Sequence of chain 1.C:
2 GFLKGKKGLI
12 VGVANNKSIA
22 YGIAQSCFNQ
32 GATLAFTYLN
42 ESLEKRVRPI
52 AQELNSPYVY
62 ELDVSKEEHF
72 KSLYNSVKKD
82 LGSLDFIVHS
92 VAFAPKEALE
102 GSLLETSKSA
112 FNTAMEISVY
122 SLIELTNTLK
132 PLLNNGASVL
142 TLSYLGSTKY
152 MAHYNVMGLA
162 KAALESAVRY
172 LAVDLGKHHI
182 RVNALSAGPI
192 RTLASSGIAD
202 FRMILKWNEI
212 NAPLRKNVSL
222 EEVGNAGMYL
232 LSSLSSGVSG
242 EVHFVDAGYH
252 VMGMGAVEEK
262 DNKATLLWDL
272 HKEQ

A small-molecule ligand and the protein it binds are described below.
Small molecule (SMILES): Oc1cc(Cl)ccc1Oc1ccc(Cl)cc1Cl

Binding-site contacts:
Ligand atom O17 contacts residue NAD1 of chain 1.I at 2.6 Å (h-bond).
Ligand atom CL14 contacts residue NAD1 of chain 1.I at 3.8 Å.
Ligand atom C1 contacts residue NAD1 of chain 1.I at 3.4 Å.
Ligand atom C13 contacts residue ILE199 of chain 1.C at 4.2 Å (hydrophobic).
Ligand atom O17 contacts residue TYR155 of chain 1.C at 2.5 Å (h-bond).
Ligand atom C3 contacts residue ILE199 of chain 1.C at 4.1 Å (hydrophobic).
Ligand atom CL14 contacts residue PHE202 of chain 1.C at 3.8 Å.
Ligand atom CL16 contacts residue NAD1 of chain 1.I at 3.4 Å.
Ligand atom C6 contacts residue TYR155 of chain 1.C at 3.5 Å (hydrophobic).
Ligand atom C3 contacts residue PHE202 of chain 1.C at 3.8 Å (hydrophobic).
Ligand atom C10 contacts residue ALA195 of chain 1.C at 3.5 Å (hydrophobic).
Ligand atom CL14 contacts residue TYR145 of chain 1.C at 3.5 Å.
Ligand atom CL15 contacts residue ALA95 of chain 1.C at 3.2 Å.
Ligand atom C6 contacts residue NAD1 of chain 1.I at 3.5 Å.
Ligand atom C1 contacts residue TYR145 of chain 1.C at 3.8 Å (hydrophobic).
Ligand atom C4 contacts residue SER196 of chain 1.C at 3.9 Å.
Ligand atom C3 contacts residue NAD1 of chain 1.I at 3.3 Å.
Ligand atom CL16 contacts residue ALA93 of chain 1.C at 3.4 Å.
Ligand atom C8 contacts residue NAD1 of chain 1.I at 4.0 Å.
Ligand atom CL14 contacts residue PRO190 of chain 1.C at 4.1 Å.
Ligand atom C12 contacts residue LEU100 of chain 1.C at 3.3 Å (hydrophobic).
Ligand atom C11 contacts residue PHE94 of chain 1.C at 4.2 Å (hydrophobic).
Ligand atom CL16 contacts residue ALA195 of chain 1.C at 3.1 Å.
Ligand atom C2 contacts residue NAD1 of chain 1.I at 3.4 Å.
Ligand atom C3 contacts residue SER196 of chain 1.C at 3.9 Å.
Ligand atom CL15 contacts residue LEU100 of chain 1.C at 3.8 Å.
Ligand atom C10 contacts residue ALA93 of chain 1.C at 3.1 Å (hydrophobic).
Ligand atom C11 contacts residue LEU100 of chain 1.C at 4.0 Å (hydrophobic).
Ligand atom CL15 contacts residue PHE94 of chain 1.C at 3.7 Å.
Ligand atom C1 contacts residue TYR155 of chain 1.C at 3.6 Å (hydrophobic).
Ligand atom O17 contacts residue LYS162 of chain 1.C at 4.0 Å.
Ligand atom C8 contacts residue ALA195 of chain 1.C at 4.0 Å (hydrophobic).
Ligand atom O7 contacts residue NAD1 of chain 1.I at 3.1 Å.
Ligand atom C12 contacts residue MET158 of chain 1.C at 4.1 Å (hydrophobic).
Ligand atom C10 contacts residue PHE94 of chain 1.C at 4.0 Å (hydrophobic).
Ligand atom C9 contacts residue ALA195 of chain 1.C at 3.2 Å (hydrophobic).
Ligand atom C5 contacts residue NAD1 of chain 1.I at 3.4 Å.
Ligand atom C9 contacts residue ALA93 of chain 1.C at 3.5 Å (hydrophobic).
Ligand atom C4 contacts residue NAD1 of chain 1.I at 3.6 Å.
Ligand atom C11 contacts residue ALA93 of chain 1.C at 4.1 Å (hydrophobic).